Binding-site contacts:
Ligand atom C1 contacts residue HIS19 of chain 1.A at 4.0 Å.
Ligand atom O2P contacts residue THR45 of chain 1.A at 2.6 Å (h-bond).
Ligand atom C1 contacts residue HIS98 of chain 1.A at 3.8 Å.
Ligand atom O3P contacts residue GLY46 of chain 1.A at 4.0 Å.
Ligand atom O4P contacts residue THR47 of chain 1.A at 3.5 Å (h-bond).
Ligand atom P contacts residue THR47 of chain 1.A at 3.5 Å.
Ligand atom O1 contacts residue PRO67 of chain 1.A at 3.8 Å.
Ligand atom P contacts residue LYS23 of chain 1.A at 3.8 Å.
Ligand atom O1 contacts residue GLY66 of chain 1.A at 3.7 Å.
Ligand atom C2 contacts residue ALA18 of chain 1.A at 3.6 Å (hydrophobic).
Ligand atom O1P contacts residue GLY66 of chain 1.A at 3.0 Å (h-bond).
Ligand atom P contacts residue GLY66 of chain 1.A at 4.0 Å.
Ligand atom O3P contacts residue ARG150 of chain 1.F at 4.0 Å.
Ligand atom O2P contacts residue THR47 of chain 1.A at 3.7 Å.
Ligand atom C2 contacts residue GLY66 of chain 1.A at 4.0 Å.
Ligand atom O1P contacts residue THR45 of chain 1.A at 3.3 Å (h-bond).
Ligand atom O2 contacts residue GLY66 of chain 1.A at 3.7 Å.
Ligand atom O4P contacts residue ASP20 of chain 1.A at 3.8 Å.
Ligand atom O2P contacts residue THR48 of chain 1.A at 2.7 Å (h-bond).
Ligand atom P contacts residue SER65 of chain 1.A at 3.9 Å.
Ligand atom O3P contacts residue THR47 of chain 1.A at 2.7 Å (h-bond).
Ligand atom O3P contacts residue SER65 of chain 1.A at 2.7 Å (h-bond).
Ligand atom O4P contacts residue LYS23 of chain 1.A at 2.7 Å (salt-bridge).
Ligand atom O4P contacts residue ALA18 of chain 1.A at 3.9 Å.
Ligand atom C1 contacts residue GLY66 of chain 1.A at 3.6 Å.
Ligand atom O2P contacts residue LYS23 of chain 1.A at 3.9 Å.
Ligand atom C2 contacts residue THR45 of chain 1.A at 3.3 Å.
Ligand atom O1 contacts residue HIS19 of chain 1.A at 3.7 Å.
Ligand atom O4P contacts residue ARG150 of chain 1.F at 2.8 Å (salt-bridge).
Ligand atom O3P contacts residue GLY66 of chain 1.A at 3.5 Å (h-bond).
Ligand atom C1 contacts residue ASP71 of chain 1.A at 3.7 Å.
Ligand atom P contacts residue THR48 of chain 1.A at 3.9 Å.
Ligand atom P contacts residue THR45 of chain 1.A at 3.6 Å.
Ligand atom C1 contacts residue VAL17 of chain 1.A at 4.0 Å (hydrophobic).
Ligand atom C2 contacts residue VAL17 of chain 1.A at 3.8 Å (hydrophobic).
Ligand atom P contacts residue ARG150 of chain 1.F at 4.0 Å.
Ligand atom O2 contacts residue HIS98 of chain 1.A at 3.9 Å.
Ligand atom O2 contacts residue VAL17 of chain 1.A at 3.4 Å.
Ligand atom O2 contacts residue ASP71 of chain 1.A at 2.6 Å (salt-bridge).
Ligand atom O1 contacts residue HIS98 of chain 1.A at 2.9 Å (h-bond).

Sequence of chain 1.A:
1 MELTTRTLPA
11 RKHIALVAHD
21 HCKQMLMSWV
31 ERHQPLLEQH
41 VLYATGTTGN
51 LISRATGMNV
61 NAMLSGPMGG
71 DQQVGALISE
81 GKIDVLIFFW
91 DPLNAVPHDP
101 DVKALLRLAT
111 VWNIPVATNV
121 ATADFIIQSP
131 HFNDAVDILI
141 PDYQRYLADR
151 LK

Sequence of chain 1.F:
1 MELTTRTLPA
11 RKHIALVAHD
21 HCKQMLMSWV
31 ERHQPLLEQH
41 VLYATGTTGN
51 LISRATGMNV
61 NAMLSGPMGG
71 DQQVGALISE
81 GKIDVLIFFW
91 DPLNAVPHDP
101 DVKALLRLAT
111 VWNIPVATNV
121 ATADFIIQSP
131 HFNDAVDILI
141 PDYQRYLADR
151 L

A protein and the small-molecule ligand that binds it are described below.
Small molecule (SMILES): O=C(O)COP(=O)(O)O